Sequence of chain 13.A:
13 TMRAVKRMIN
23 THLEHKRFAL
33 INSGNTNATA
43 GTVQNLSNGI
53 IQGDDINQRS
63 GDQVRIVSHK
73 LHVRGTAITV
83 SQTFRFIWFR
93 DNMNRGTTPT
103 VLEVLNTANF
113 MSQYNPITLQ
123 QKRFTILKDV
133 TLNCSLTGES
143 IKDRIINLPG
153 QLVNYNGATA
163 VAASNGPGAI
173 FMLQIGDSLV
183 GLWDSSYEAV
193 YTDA

Binding-site contacts:
Ligand atom OP1 contacts residue ARG19 of chain 13.A at 4.1 Å.
Ligand atom C2' contacts residue ARG19 of chain 13.A at 3.6 Å.
Ligand atom OP1 contacts residue ARG15 of chain 13.A at 2.5 Å.
Ligand atom O4 contacts residue A1 of chain 13.B at 3.0 Å (h-bond).
Ligand atom N3 contacts residue A3 of chain 13.B at 2.8 Å (h-bond).
Ligand atom C2 contacts residue A2 of chain 13.B at 3.9 Å.
Ligand atom OP1 contacts residue MET14 of chain 13.A at 3.8 Å.
Ligand atom N3 contacts residue A1 of chain 13.B at 2.7 Å (h-bond).
Ligand atom P contacts residue ARG15 of chain 13.A at 3.1 Å.
Ligand atom O4 contacts residue A3 of chain 13.B at 2.8 Å (h-bond).
Ligand atom OP2 contacts residue ARG15 of chain 13.A at 2.5 Å.
Ligand atom C4' contacts residue ARG15 of chain 13.A at 3.3 Å.
Ligand atom C4 contacts residue ARG19 of chain 13.A at 3.9 Å.
Ligand atom C5' contacts residue ARG19 of chain 13.A at 3.2 Å.
Ligand atom OP2 contacts residue ARG19 of chain 13.A at 2.1 Å (salt-bridge).
Ligand atom O5' contacts residue ARG19 of chain 13.A at 2.1 Å (salt-bridge).
Ligand atom O3' contacts residue ARG19 of chain 13.A at 3.6 Å (salt-bridge).
Ligand atom OP1 contacts residue LYS18 of chain 13.A at 3.7 Å.
Ligand atom C6 contacts residue ARG19 of chain 13.A at 2.7 Å.
Ligand atom O2 contacts residue A1 of chain 13.B at 2.7 Å (h-bond).
Ligand atom C3' contacts residue ARG15 of chain 13.A at 3.8 Å.
Ligand atom O3' contacts residue ARG15 of chain 13.A at 3.1 Å (salt-bridge).
Ligand atom N3 contacts residue A2 of chain 13.B at 3.7 Å.
Ligand atom C4' contacts residue ARG19 of chain 13.A at 3.7 Å.
Ligand atom C1' contacts residue ARG19 of chain 13.A at 4.3 Å.
Ligand atom C4 contacts residue A1 of chain 13.B at 3.4 Å.
Ligand atom O4' contacts residue ARG19 of chain 13.A at 3.9 Å.
Ligand atom C2 contacts residue A3 of chain 13.B at 3.5 Å.
Ligand atom N1 contacts residue A3 of chain 13.B at 4.3 Å.
Ligand atom C2 contacts residue A1 of chain 13.B at 3.1 Å.
Ligand atom C3' contacts residue ARG19 of chain 13.A at 3.4 Å.
Ligand atom OP2 contacts residue ALA16 of chain 13.A at 4.1 Å.
Ligand atom O2 contacts residue A3 of chain 13.B at 3.2 Å.
Ligand atom P contacts residue ARG19 of chain 13.A at 2.8 Å.
Ligand atom O2 contacts residue A2 of chain 13.B at 3.7 Å.
Ligand atom O5' contacts residue ARG15 of chain 13.A at 3.6 Å.
Ligand atom N1 contacts residue ARG19 of chain 13.A at 3.9 Å.
Ligand atom C4 contacts residue A3 of chain 13.B at 3.6 Å.
Ligand atom C5' contacts residue ARG15 of chain 13.A at 2.5 Å.
Ligand atom C5 contacts residue ARG19 of chain 13.A at 2.9 Å.

The protein below binds the small molecule below.
Small molecule (SMILES): O=c1ccn([C@@H]2O[C@H](CO[P](=O)(O)O[C@H]3[C@@H](O)[C@H](n4ccc(=O)[nH]c4=O)O[C@@H]3CO[P](=O)(O)O[C@H]3[C@@H](O)[C@H](n4ccc(=O)[nH]c4=O)O[C@@H]3CO[P](=O)(O)O[C@H]3[C@@H](O)[C@H](n4ccc(=O)[nH]c4=O)O[C@@H]3COP(=O)=O)[C@@H](O)[C@H]2O)c(=O)[nH]1